Sequence of chain 1.G:
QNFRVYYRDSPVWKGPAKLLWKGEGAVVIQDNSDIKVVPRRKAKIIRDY

This protein binds this small molecule.
Small molecule (SMILES): Cc1nc2ccccc2c(-c2ccc3c4c(ccnc24)CCO3)c1[C@H](OC(C)(C)C)C(=O)O

Sequence of chain 1.F:
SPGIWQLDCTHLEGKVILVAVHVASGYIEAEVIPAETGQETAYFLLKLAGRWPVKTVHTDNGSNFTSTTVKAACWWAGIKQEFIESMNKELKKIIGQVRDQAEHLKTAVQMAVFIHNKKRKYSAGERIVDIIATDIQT

Sequence of chain 1.E:
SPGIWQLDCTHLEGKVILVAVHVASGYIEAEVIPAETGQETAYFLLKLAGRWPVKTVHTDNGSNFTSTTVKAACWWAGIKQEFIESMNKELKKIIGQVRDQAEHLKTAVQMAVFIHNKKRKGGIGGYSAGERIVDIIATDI

Binding-site contacts:
Ligand atom N20 contacts residue LYS48 of chain 1.G at 3.3 Å.
Ligand atom O07 contacts residue HIS122 of chain 1.F at 2.9 Å (h-bond).
Ligand atom C24 contacts residue MET129 of chain 1.F at 3.7 Å (hydrophobic).
Ligand atom N33 contacts residue LYS48 of chain 1.G at 3.3 Å (salt-bridge).
Ligand atom C16 contacts residue ALA79 of chain 1.E at 3.6 Å (hydrophobic).
Ligand atom O08 contacts residue HIS122 of chain 1.F at 3.5 Å (h-bond).
Ligand atom O07 contacts residue THR125 of chain 1.F at 2.9 Å (h-bond).
Ligand atom C28 contacts residue THR76 of chain 1.E at 3.8 Å.
Ligand atom C11 contacts residue THR76 of chain 1.E at 3.5 Å.
Ligand atom C22 contacts residue ALA120 of chain 1.F at 3.8 Å (hydrophobic).
Ligand atom O06 contacts residue GLU121 of chain 1.F at 2.8 Å (salt-bridge).
Ligand atom O07 contacts residue GLU121 of chain 1.F at 3.3 Å (salt-bridge).
Ligand atom C01 contacts residue HIS122 of chain 1.F at 3.3 Å.
Ligand atom C27 contacts residue LYS48 of chain 1.G at 3.7 Å.
Ligand atom C05 contacts residue GLU121 of chain 1.F at 3.4 Å.
Ligand atom C09 contacts residue THR125 of chain 1.F at 3.5 Å.
Ligand atom C10 contacts residue THR125 of chain 1.F at 3.3 Å.
Ligand atom C30 contacts residue TRP17 of chain 1.G at 3.7 Å (hydrophobic).
Ligand atom C21 contacts residue ALA120 of chain 1.F at 3.4 Å (hydrophobic).
Ligand atom C16 contacts residue ALA80 of chain 1.E at 3.5 Å (hydrophobic).
Ligand atom C22 contacts residue GLN119 of chain 1.F at 3.5 Å.
Ligand atom C15 contacts residue THR76 of chain 1.E at 3.8 Å.
Ligand atom C04 contacts residue THR125 of chain 1.F at 3.7 Å.
Ligand atom C21 contacts residue GLN119 of chain 1.F at 3.2 Å.
Ligand atom O08 contacts residue THR125 of chain 1.F at 3.2 Å (h-bond).
Ligand atom O26 contacts residue ALA80 of chain 1.E at 3.5 Å.
Ligand atom C13 contacts residue LYS48 of chain 1.G at 3.8 Å.
Ligand atom C25 contacts residue TRP83 of chain 1.E at 3.5 Å (hydrophobic).
Ligand atom C16 contacts residue THR76 of chain 1.E at 3.7 Å.
Ligand atom C05 contacts residue THR125 of chain 1.F at 3.6 Å.
Ligand atom O06 contacts residue ALA120 of chain 1.F at 3.6 Å.
Ligand atom C01 contacts residue GLU121 of chain 1.F at 3.4 Å.
Ligand atom C24 contacts residue TRP83 of chain 1.E at 3.6 Å (hydrophobic).
Ligand atom C28 contacts residue LYS48 of chain 1.G at 3.6 Å.
Ligand atom C27 contacts residue THR76 of chain 1.E at 3.7 Å.
Ligand atom O06 contacts residue LYS48 of chain 1.G at 3.2 Å (salt-bridge).
Ligand atom C02 contacts residue LYS48 of chain 1.G at 3.4 Å.
Ligand atom C03 contacts residue LYS48 of chain 1.G at 3.7 Å.
Ligand atom C12 contacts residue THR125 of chain 1.F at 3.5 Å.
Ligand atom O26 contacts residue TRP83 of chain 1.E at 3.8 Å.